Binding-site contacts:
Ligand atom C1 contacts residue ASN137 of chain 1.C at 3.2 Å.
Ligand atom C7 contacts residue ASN17 of chain 1.C at 3.6 Å.
Ligand atom C8 contacts residue VAL16 of chain 1.C at 3.9 Å (hydrophobic).
Ligand atom N2 contacts residue ASN17 of chain 1.C at 2.9 Å.
Ligand atom C8 contacts residue ASN17 of chain 1.C at 3.3 Å.
Ligand atom C3 contacts residue ASN17 of chain 1.C at 3.9 Å.
Ligand atom C3 contacts residue ASN137 of chain 1.C at 3.3 Å.
Ligand atom C7 contacts residue CYS15 of chain 1.C at 4.4 Å (hydrophobic).
Ligand atom C5 contacts residue ASN17 of chain 1.C at 3.5 Å.
Ligand atom O5 contacts residue ASN17 of chain 1.C at 2.2 Å (h-bond).
Ligand atom N2 contacts residue ASN137 of chain 1.C at 3.5 Å (h-bond).
Ligand atom O5 contacts residue ASN137 of chain 1.C at 4.0 Å.
Ligand atom C4 contacts residue ASN17 of chain 1.C at 4.3 Å.
Ligand atom C2 contacts residue ASN17 of chain 1.C at 2.7 Å.
Ligand atom C1 contacts residue ASN17 of chain 1.C at 1.5 Å.
Ligand atom C8 contacts residue CYS15 of chain 1.C at 3.4 Å (hydrophobic).
Ligand atom C7 contacts residue ASN137 of chain 1.C at 4.5 Å.
Ligand atom C2 contacts residue ASN137 of chain 1.C at 3.5 Å.
Ligand atom C4 contacts residue ASN137 of chain 1.C at 4.0 Å.
Ligand atom O3 contacts residue ASN137 of chain 1.C at 4.4 Å.
Ligand atom C5 contacts residue ASN137 of chain 1.C at 3.8 Å.
Ligand atom O4 contacts residue ASN137 of chain 1.C at 4.3 Å.

Sequence of chain 1.C:
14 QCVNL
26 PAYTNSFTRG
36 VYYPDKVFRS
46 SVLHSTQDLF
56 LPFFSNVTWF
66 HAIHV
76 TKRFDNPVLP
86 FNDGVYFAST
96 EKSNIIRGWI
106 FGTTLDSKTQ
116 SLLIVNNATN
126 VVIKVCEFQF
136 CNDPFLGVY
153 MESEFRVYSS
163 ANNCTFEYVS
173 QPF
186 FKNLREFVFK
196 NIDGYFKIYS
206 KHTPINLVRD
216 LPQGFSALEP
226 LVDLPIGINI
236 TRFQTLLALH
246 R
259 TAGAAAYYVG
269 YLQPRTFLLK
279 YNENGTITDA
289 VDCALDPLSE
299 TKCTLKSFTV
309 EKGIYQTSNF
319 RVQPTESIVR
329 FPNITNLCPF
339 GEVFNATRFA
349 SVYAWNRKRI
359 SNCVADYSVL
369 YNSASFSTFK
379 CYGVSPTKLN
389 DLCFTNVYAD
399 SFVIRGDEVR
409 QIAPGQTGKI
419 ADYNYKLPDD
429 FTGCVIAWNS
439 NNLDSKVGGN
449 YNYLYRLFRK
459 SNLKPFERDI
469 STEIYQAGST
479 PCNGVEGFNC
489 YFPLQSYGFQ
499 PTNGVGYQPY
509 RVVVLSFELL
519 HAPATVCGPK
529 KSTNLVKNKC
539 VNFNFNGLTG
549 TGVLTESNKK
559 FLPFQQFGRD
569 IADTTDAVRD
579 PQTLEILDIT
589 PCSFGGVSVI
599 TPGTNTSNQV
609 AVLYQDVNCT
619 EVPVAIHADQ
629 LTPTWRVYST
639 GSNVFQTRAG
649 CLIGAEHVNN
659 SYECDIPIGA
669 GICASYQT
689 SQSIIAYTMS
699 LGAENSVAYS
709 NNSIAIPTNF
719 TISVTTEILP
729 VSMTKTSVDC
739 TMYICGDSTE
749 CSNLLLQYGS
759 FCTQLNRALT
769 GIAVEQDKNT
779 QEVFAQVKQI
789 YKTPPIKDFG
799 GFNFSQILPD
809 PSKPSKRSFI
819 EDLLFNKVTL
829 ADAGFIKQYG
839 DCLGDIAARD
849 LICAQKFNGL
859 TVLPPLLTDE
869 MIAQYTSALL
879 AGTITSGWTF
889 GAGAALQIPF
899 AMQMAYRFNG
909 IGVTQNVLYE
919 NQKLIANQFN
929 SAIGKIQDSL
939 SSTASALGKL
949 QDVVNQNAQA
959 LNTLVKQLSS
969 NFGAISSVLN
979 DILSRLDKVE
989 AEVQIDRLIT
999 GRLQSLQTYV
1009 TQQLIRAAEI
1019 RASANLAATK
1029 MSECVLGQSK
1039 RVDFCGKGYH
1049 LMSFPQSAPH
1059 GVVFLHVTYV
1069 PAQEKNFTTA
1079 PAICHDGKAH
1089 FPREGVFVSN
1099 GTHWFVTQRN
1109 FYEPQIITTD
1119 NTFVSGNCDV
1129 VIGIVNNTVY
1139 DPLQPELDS

A small-molecule ligand and the protein it binds are described below.
Small molecule (SMILES): CC(=O)N[C@@H]1[C@@H](O)[C@H](O)[C@@H](CO)O[C@H]1O